This protein binds this small molecule.
Small molecule (SMILES): CC(=O)N[C@@H]1[C@@H](O)[C@H](O)[C@@H](CO)O[C@H]1O

Binding-site contacts:
Ligand atom C2 contacts residue ASN107 of chain 1.D at 2.5 Å.
Ligand atom O7 contacts residue ASN107 of chain 1.D at 4.5 Å.
Ligand atom O5 contacts residue ASN107 of chain 1.D at 2.4 Å (h-bond).
Ligand atom C7 contacts residue ASN107 of chain 1.D at 3.9 Å.
Ligand atom C4 contacts residue ASN107 of chain 1.D at 4.2 Å.
Ligand atom N2 contacts residue ASN107 of chain 1.D at 2.9 Å (h-bond).
Ligand atom C8 contacts residue GLU110 of chain 1.D at 4.2 Å.
Ligand atom C3 contacts residue ASN107 of chain 1.D at 3.8 Å.
Ligand atom C5 contacts residue ASN107 of chain 1.D at 3.7 Å.
Ligand atom C1 contacts residue ASN107 of chain 1.D at 1.4 Å.

Sequence of chain 1.D:
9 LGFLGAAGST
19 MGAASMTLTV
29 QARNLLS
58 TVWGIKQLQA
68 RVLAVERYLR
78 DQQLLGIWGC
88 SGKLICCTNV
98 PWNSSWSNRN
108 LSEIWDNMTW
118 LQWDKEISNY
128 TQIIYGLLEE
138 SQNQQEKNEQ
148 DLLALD